This small molecule binds to this protein.
Small molecule (SMILES): CC(=O)N[C@H]1[C@H](O[C@H]2[C@H](O)[C@@H](NC(C)=O)CO[C@@H]2CO)O[C@H](CO)[C@@H](O)[C@@H]1O

Binding-site contacts:
Ligand atom O5 contacts residue ASN704 of chain 1.M at 2.3 Å (h-bond).
Ligand atom C5 contacts residue ASN704 of chain 1.M at 3.6 Å.
Ligand atom O4 contacts residue LEU909 of chain 1.M at 3.6 Å.
Ligand atom C8 contacts residue ASN912 of chain 1.M at 4.4 Å.
Ligand atom C3 contacts residue LEU909 of chain 1.M at 3.9 Å (hydrophobic).
Ligand atom O7 contacts residue ASN912 of chain 1.M at 4.4 Å.
Ligand atom C7 contacts residue LEU909 of chain 1.M at 3.5 Å (hydrophobic).
Ligand atom O7 contacts residue GLN1058 of chain 1.M at 3.6 Å (h-bond).
Ligand atom C2 contacts residue ASN704 of chain 1.M at 2.4 Å.
Ligand atom C5 contacts residue LEU909 of chain 1.M at 4.0 Å (hydrophobic).
Ligand atom C8 contacts residue LEU909 of chain 1.M at 3.8 Å (hydrophobic).
Ligand atom C3 contacts residue ASN704 of chain 1.M at 3.7 Å.
Ligand atom C4 contacts residue LEU909 of chain 1.M at 4.3 Å (hydrophobic).
Ligand atom O6 contacts residue GLN913 of chain 1.M at 3.3 Å (h-bond).
Ligand atom C1 contacts residue LEU909 of chain 1.M at 4.0 Å (hydrophobic).
Ligand atom C1 contacts residue ASN704 of chain 1.M at 1.4 Å.
Ligand atom C8 contacts residue ASN704 of chain 1.M at 4.2 Å.
Ligand atom O7 contacts residue LEU909 of chain 1.M at 3.3 Å.
Ligand atom C5 contacts residue GLN913 of chain 1.M at 4.4 Å.
Ligand atom C2 contacts residue LEU909 of chain 1.M at 4.3 Å (hydrophobic).
Ligand atom C6 contacts residue GLN913 of chain 1.M at 4.3 Å.
Ligand atom C7 contacts residue ASN704 of chain 1.M at 3.0 Å.
Ligand atom N2 contacts residue ASN704 of chain 1.M at 2.8 Å (h-bond).
Ligand atom N2 contacts residue LEU909 of chain 1.M at 4.1 Å.
Ligand atom C4 contacts residue ASN704 of chain 1.M at 4.2 Å.
Ligand atom O7 contacts residue ASN704 of chain 1.M at 2.8 Å (h-bond).

Sequence of chain 1.M:
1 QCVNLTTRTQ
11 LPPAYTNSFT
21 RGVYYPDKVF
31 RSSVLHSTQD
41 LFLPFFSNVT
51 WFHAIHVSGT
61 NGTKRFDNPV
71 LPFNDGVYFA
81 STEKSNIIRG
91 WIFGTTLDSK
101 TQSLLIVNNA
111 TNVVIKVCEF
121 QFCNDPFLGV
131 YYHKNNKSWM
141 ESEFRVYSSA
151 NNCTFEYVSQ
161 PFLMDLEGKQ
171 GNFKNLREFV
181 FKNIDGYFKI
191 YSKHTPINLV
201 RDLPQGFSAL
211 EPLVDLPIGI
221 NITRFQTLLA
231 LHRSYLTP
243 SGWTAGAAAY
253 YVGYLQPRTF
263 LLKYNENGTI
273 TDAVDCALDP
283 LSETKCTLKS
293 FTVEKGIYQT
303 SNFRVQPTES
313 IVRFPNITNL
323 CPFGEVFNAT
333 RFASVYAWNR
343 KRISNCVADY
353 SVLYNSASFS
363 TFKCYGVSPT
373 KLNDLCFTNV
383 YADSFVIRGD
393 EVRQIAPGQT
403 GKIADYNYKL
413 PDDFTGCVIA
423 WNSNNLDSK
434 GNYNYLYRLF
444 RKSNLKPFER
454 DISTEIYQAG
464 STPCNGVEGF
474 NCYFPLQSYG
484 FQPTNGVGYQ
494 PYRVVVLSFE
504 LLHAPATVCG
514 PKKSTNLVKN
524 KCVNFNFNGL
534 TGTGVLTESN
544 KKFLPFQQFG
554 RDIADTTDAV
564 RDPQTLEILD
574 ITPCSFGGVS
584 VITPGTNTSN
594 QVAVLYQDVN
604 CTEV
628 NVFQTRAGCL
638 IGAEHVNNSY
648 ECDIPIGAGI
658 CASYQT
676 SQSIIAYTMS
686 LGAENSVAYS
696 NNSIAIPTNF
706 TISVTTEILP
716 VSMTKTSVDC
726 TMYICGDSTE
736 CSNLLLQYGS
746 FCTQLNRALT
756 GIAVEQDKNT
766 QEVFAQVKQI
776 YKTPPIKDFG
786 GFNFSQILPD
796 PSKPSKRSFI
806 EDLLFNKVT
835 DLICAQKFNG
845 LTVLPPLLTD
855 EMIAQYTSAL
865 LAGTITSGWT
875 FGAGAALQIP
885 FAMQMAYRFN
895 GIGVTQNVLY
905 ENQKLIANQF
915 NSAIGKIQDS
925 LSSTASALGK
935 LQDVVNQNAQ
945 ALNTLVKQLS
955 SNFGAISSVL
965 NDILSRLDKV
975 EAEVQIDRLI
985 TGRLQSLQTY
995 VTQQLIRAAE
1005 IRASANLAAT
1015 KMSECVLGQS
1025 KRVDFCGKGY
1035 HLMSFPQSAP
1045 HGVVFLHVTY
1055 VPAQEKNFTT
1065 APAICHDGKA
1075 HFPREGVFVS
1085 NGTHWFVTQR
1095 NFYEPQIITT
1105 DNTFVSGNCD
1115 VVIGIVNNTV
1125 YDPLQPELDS